The small molecule below binds the protein below.
Small molecule (SMILES): Cc1ccc2[nH]cc(C[C@H](N)C(=O)O)c2c1

Binding-site contacts:
Ligand atom N contacts residue TYR308 of chain 1.B at 3.0 Å (h-bond).
Ligand atom N1 contacts residue HIS162 of chain 1.B at 4.0 Å.
Ligand atom C2 contacts residue VAL362 of chain 1.B at 4.1 Å (hydrophobic).
Ligand atom C2 contacts residue TYR142 of chain 1.B at 4.0 Å (hydrophobic).
Ligand atom N contacts residue HIS162 of chain 1.B at 3.1 Å (h-bond).
Ligand atom C9 contacts residue VAL362 of chain 1.B at 4.0 Å (hydrophobic).
Ligand atom C3 contacts residue VAL362 of chain 1.B at 3.7 Å (hydrophobic).
Ligand atom C contacts residue TYR308 of chain 1.B at 3.7 Å (hydrophobic).
Ligand atom C9 contacts residue GLY395 of chain 1.B at 3.8 Å.
Ligand atom CA contacts residue TYR308 of chain 1.B at 3.8 Å (hydrophobic).
Ligand atom OXT contacts residue ARG63 of chain 1.B at 3.0 Å (salt-bridge).
Ligand atom C4 contacts residue VAL362 of chain 1.B at 3.6 Å (hydrophobic).
Ligand atom C5 contacts residue VAL362 of chain 1.B at 3.8 Å (hydrophobic).
Ligand atom C9 contacts residue HIS162 of chain 1.B at 3.3 Å.
Ligand atom C3 contacts residue HIS162 of chain 1.B at 3.8 Å.
Ligand atom C10 contacts residue HIS162 of chain 1.B at 3.7 Å.
Ligand atom C8 contacts residue GLY395 of chain 1.B at 3.3 Å.
Ligand atom O contacts residue TYR308 of chain 1.B at 2.8 Å (h-bond).
Ligand atom C7 contacts residue LEU264 of chain 1.B at 3.7 Å (hydrophobic).
Ligand atom N1 contacts residue GLY395 of chain 1.B at 4.1 Å.
Ligand atom O contacts residue FAD1 of chain 1.F at 3.1 Å (h-bond).
Ligand atom N contacts residue TYR142 of chain 1.B at 3.6 Å.
Ligand atom C8 contacts residue VAL362 of chain 1.B at 4.0 Å (hydrophobic).
Ligand atom C8 contacts residue HIS162 of chain 1.B at 3.8 Å.
Ligand atom C1 contacts residue ASP310 of chain 1.B at 3.3 Å.
Ligand atom N contacts residue ARG63 of chain 1.B at 4.0 Å.
Ligand atom C8 contacts residue TRP396 of chain 1.B at 3.8 Å (hydrophobic).
Ligand atom C5 contacts residue HIS162 of chain 1.B at 3.8 Å.
Ligand atom C1 contacts residue TYR142 of chain 1.B at 3.4 Å (hydrophobic).
Ligand atom CA contacts residue HIS162 of chain 1.B at 2.9 Å.
Ligand atom N1 contacts residue VAL362 of chain 1.B at 3.7 Å.
Ligand atom CA contacts residue ARG63 of chain 1.B at 3.9 Å.
Ligand atom O contacts residue ARG63 of chain 1.B at 3.3 Å (salt-bridge).
Ligand atom OXT contacts residue FAD1 of chain 1.F at 3.1 Å (h-bond).
Ligand atom C contacts residue HIS162 of chain 1.B at 4.0 Å.
Ligand atom C contacts residue FAD1 of chain 1.F at 3.6 Å.
Ligand atom C4 contacts residue HIS162 of chain 1.B at 3.4 Å.
Ligand atom C contacts residue ARG63 of chain 1.B at 3.2 Å.
Ligand atom OXT contacts residue TRP396 of chain 1.B at 3.4 Å.
Ligand atom C10 contacts residue GLY395 of chain 1.B at 3.6 Å.

Sequence of chain 1.B:
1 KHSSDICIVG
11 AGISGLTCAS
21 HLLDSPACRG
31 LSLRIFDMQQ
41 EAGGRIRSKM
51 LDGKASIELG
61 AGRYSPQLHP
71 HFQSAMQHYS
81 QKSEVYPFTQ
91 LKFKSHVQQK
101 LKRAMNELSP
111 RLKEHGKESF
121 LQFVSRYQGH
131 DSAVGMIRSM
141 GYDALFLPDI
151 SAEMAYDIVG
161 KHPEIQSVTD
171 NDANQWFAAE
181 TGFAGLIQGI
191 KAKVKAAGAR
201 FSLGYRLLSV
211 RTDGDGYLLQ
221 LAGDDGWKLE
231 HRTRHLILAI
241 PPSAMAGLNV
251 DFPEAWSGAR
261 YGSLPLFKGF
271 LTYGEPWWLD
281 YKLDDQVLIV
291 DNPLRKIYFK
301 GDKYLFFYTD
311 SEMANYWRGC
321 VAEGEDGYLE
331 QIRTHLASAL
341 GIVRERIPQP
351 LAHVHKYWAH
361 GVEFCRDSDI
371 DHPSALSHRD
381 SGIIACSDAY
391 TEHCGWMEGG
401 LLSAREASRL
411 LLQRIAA